Binding-site contacts:
Ligand atom C6 contacts residue LEU197 of chain 1.C at 3.8 Å (hydrophobic).
Ligand atom C10 contacts residue HIS91 of chain 1.C at 3.3 Å.
Ligand atom C3 contacts residue HIS91 of chain 1.C at 3.6 Å.
Ligand atom C7 contacts residue LEU197 of chain 1.C at 3.6 Å (hydrophobic).
Ligand atom S18 contacts residue GLN89 of chain 1.C at 3.7 Å.
Ligand atom C22 contacts residue ALA129 of chain 1.C at 3.7 Å (hydrophobic).
Ligand atom C15 contacts residue THR199 of chain 1.C at 3.8 Å.
Ligand atom O4 contacts residue TRP208 of chain 1.C at 3.7 Å.
Ligand atom C16 contacts residue THR199 of chain 1.C at 3.8 Å.
Ligand atom S2 contacts residue HIS117 of chain 1.C at 3.8 Å.
Ligand atom C23 contacts residue ALA129 of chain 1.C at 3.7 Å (hydrophobic).
Ligand atom O4 contacts residue HIS117 of chain 1.C at 3.2 Å (h-bond).
Ligand atom O5 contacts residue LEU197 of chain 1.C at 3.3 Å.
Ligand atom N14 contacts residue THR199 of chain 1.C at 2.9 Å (h-bond).
Ligand atom CL1 contacts residue VAL141 of chain 1.C at 3.4 Å.
Ligand atom N1 contacts residue ZN1 of chain 1.O at 1.9 Å.
Ligand atom O4 contacts residue HIS91 of chain 1.C at 3.4 Å.
Ligand atom C12 contacts residue GLN89 of chain 1.C at 3.8 Å.
Ligand atom C10 contacts residue THR199 of chain 1.C at 3.6 Å.
Ligand atom CL1 contacts residue VAL119 of chain 1.C at 3.9 Å.
Ligand atom C6 contacts residue VAL119 of chain 1.C at 3.9 Å (hydrophobic).
Ligand atom O5 contacts residue TRP208 of chain 1.C at 3.5 Å.
Ligand atom N1 contacts residue HIS93 of chain 1.C at 3.4 Å (h-bond).
Ligand atom O5 contacts residue THR198 of chain 1.C at 2.9 Å (h-bond).
Ligand atom C22 contacts residue SER130 of chain 1.C at 3.6 Å.
Ligand atom C9 contacts residue THR199 of chain 1.C at 3.7 Å.
Ligand atom CL1 contacts residue LEU197 of chain 1.C at 3.7 Å.
Ligand atom S2 contacts residue HIS91 of chain 1.C at 3.9 Å.
Ligand atom O13 contacts residue GLN89 of chain 1.C at 2.9 Å (h-bond).
Ligand atom C8 contacts residue GLN89 of chain 1.C at 3.9 Å.
Ligand atom C12 contacts residue THR199 of chain 1.C at 3.8 Å.
Ligand atom O4 contacts residue VAL141 of chain 1.C at 3.9 Å.
Ligand atom C16 contacts residue TRP4 of chain 1.C at 3.6 Å (hydrophobic).
Ligand atom N1 contacts residue HIS91 of chain 1.C at 3.2 Å (h-bond).
Ligand atom S2 contacts residue ZN1 of chain 1.O at 3.0 Å.
Ligand atom N1 contacts residue HIS117 of chain 1.C at 3.3 Å (h-bond).
Ligand atom N1 contacts residue THR198 of chain 1.C at 2.8 Å (h-bond).
Ligand atom O4 contacts residue ZN1 of chain 1.O at 3.0 Å.
Ligand atom S2 contacts residue THR198 of chain 1.C at 3.8 Å.
Ligand atom C21 contacts residue SER133 of chain 1.C at 3.6 Å.

Sequence of chain 1.C:
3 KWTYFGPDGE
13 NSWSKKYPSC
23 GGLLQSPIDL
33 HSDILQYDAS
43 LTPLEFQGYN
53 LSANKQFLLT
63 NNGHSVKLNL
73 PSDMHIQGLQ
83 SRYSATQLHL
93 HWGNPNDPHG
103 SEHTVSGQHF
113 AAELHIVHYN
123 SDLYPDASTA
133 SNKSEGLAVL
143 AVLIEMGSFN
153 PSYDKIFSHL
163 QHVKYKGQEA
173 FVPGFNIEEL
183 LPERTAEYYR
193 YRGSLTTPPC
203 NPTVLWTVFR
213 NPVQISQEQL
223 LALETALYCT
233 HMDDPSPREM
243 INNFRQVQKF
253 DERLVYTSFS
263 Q

A protein and the small-molecule ligand that binds it are described below.
Small molecule (SMILES): NS(=O)(=O)c1cc(C(=O)NCCO)c(SC2CCCCC2)cc1Cl